Sequence of chain 1.A:
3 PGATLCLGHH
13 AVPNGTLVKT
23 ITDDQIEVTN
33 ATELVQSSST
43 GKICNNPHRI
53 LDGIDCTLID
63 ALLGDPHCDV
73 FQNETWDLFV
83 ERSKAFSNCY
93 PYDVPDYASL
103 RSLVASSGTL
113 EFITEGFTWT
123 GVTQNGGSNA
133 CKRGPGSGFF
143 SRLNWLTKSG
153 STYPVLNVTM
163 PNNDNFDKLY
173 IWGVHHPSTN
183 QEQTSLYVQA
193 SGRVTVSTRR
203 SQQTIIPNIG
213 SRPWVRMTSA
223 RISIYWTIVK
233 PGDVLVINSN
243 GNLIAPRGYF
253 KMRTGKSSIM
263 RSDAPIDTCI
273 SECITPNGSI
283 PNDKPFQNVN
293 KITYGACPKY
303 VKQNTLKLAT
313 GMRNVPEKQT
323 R

Binding-site contacts:
Ligand atom C11 contacts residue THR149 of chain 1.A at 4.1 Å.
Ligand atom O9 contacts residue HIS177 of chain 1.A at 3.5 Å (h-bond).
Ligand atom C5 contacts residue GLY129 of chain 1.A at 3.8 Å.
Ligand atom C6 contacts residue GLY129 of chain 1.A at 4.3 Å.
Ligand atom O1A contacts residue ASN131 of chain 1.A at 4.0 Å.
Ligand atom C11 contacts residue GLY128 of chain 1.A at 3.9 Å.
Ligand atom C8 contacts residue GLU184 of chain 1.A at 4.5 Å.
Ligand atom C1 contacts residue ASN131 of chain 1.A at 3.8 Å.
Ligand atom C9 contacts residue HIS177 of chain 1.A at 3.7 Å.
Ligand atom C10 contacts residue GLY129 of chain 1.A at 3.7 Å.
Ligand atom C11 contacts residue GLY129 of chain 1.A at 3.9 Å.
Ligand atom C1 contacts residue SER130 of chain 1.A at 3.7 Å.
Ligand atom O8 contacts residue TRP147 of chain 1.A at 3.9 Å.
Ligand atom O4 contacts residue GLY129 of chain 1.A at 4.0 Å.
Ligand atom C7 contacts residue TRP147 of chain 1.A at 4.1 Å (hydrophobic).
Ligand atom C11 contacts residue TRP147 of chain 1.A at 4.5 Å (hydrophobic).
Ligand atom C9 contacts residue LEU188 of chain 1.A at 4.0 Å (hydrophobic).
Ligand atom N5 contacts residue GLY129 of chain 1.A at 3.2 Å (h-bond).
Ligand atom O9 contacts residue TYR92 of chain 1.A at 2.7 Å (h-bond).
Ligand atom O1B contacts residue ASN131 of chain 1.A at 2.8 Å (h-bond).
Ligand atom O9 contacts residue GLU184 of chain 1.A at 2.7 Å (salt-bridge).
Ligand atom O1B contacts residue SER130 of chain 1.A at 3.5 Å.
Ligand atom C8 contacts residue TYR92 of chain 1.A at 3.9 Å (hydrophobic).
Ligand atom C8 contacts residue TRP147 of chain 1.A at 4.2 Å (hydrophobic).
Ligand atom O9 contacts residue THR220 of chain 1.A at 3.9 Å.
Ligand atom O7 contacts residue LEU188 of chain 1.A at 3.9 Å.
Ligand atom O8 contacts residue THR220 of chain 1.A at 4.3 Å.
Ligand atom O1A contacts residue SER130 of chain 1.A at 3.0 Å (h-bond).
Ligand atom C9 contacts residue GLU184 of chain 1.A at 3.5 Å.
Ligand atom O8 contacts residue SER130 of chain 1.A at 4.2 Å.
Ligand atom O8 contacts residue TYR92 of chain 1.A at 3.2 Å (h-bond).
Ligand atom C4 contacts residue GLY129 of chain 1.A at 3.5 Å.
Ligand atom N5 contacts residue TRP147 of chain 1.A at 4.3 Å.
Ligand atom C9 contacts residue TYR92 of chain 1.A at 3.3 Å (hydrophobic).
Ligand atom C10 contacts residue LEU188 of chain 1.A at 4.5 Å (hydrophobic).
Ligand atom C9 contacts residue TRP147 of chain 1.A at 4.0 Å (hydrophobic).
Ligand atom O9 contacts residue ALA222 of chain 1.A at 3.3 Å.

The protein below binds the small molecule below.
Small molecule (SMILES): CC(=O)N[C@H]1[C@H]([C@H](O)[C@H](O)CO)O[C@@](O)(C(=O)O)C[C@@H]1O